Binding-site contacts:
Ligand atom N2 contacts residue ASP102 of chain 1.A at 2.9 Å (salt-bridge).
Ligand atom O1 contacts residue GLN203 of chain 1.A at 3.0 Å (h-bond).
Ligand atom N8 contacts residue ASP156 of chain 1.A at 2.7 Å (salt-bridge).
Ligand atom N8 contacts residue MET260 of chain 1.A at 3.7 Å.
Ligand atom O1 contacts residue GLY230 of chain 1.A at 2.8 Å (h-bond).
Ligand atom N2 contacts residue TYR106 of chain 1.A at 3.4 Å.
Ligand atom N5 contacts residue TYR106 of chain 1.A at 3.6 Å.
Ligand atom C10 contacts residue ASP280 of chain 1.A at 3.5 Å.
Ligand atom C5 contacts residue TYR106 of chain 1.A at 3.7 Å (hydrophobic).
Ligand atom N9 contacts residue ASP102 of chain 1.A at 2.8 Å (salt-bridge).
Ligand atom C26 contacts residue MET260 of chain 1.A at 3.6 Å (hydrophobic).
Ligand atom C26 contacts residue ASP156 of chain 1.A at 3.6 Å.
Ligand atom N9 contacts residue ILE201 of chain 1.A at 3.6 Å.
Ligand atom N9 contacts residue ASP156 of chain 1.A at 2.9 Å (salt-bridge).
Ligand atom N9 contacts residue MET260 of chain 1.A at 3.7 Å.
Ligand atom C9 contacts residue ASP102 of chain 1.A at 3.2 Å.
Ligand atom C4 contacts residue TYR106 of chain 1.A at 3.5 Å (hydrophobic).
Ligand atom C5 contacts residue MET260 of chain 1.A at 3.6 Å (hydrophobic).
Ligand atom N6 contacts residue ASP280 of chain 1.A at 2.7 Å (salt-bridge).
Ligand atom C6 contacts residue GLY261 of chain 1.A at 3.6 Å.
Ligand atom C5 contacts residue GLY261 of chain 1.A at 3.7 Å.
Ligand atom C11 contacts residue ASP280 of chain 1.A at 3.5 Å.
Ligand atom O1 contacts residue ASP156 of chain 1.A at 3.6 Å (salt-bridge).
Ligand atom N5 contacts residue GLY261 of chain 1.A at 3.5 Å.
Ligand atom C1 contacts residue TYR106 of chain 1.A at 3.5 Å (hydrophobic).
Ligand atom C6 contacts residue TYR106 of chain 1.A at 3.7 Å (hydrophobic).
Ligand atom N4 contacts residue ALA232 of chain 1.A at 2.9 Å (h-bond).
Ligand atom N2 contacts residue MET260 of chain 1.A at 3.5 Å.
Ligand atom C6 contacts residue ALA232 of chain 1.A at 3.6 Å (hydrophobic).
Ligand atom C7 contacts residue TYR106 of chain 1.A at 3.5 Å (hydrophobic).
Ligand atom N3 contacts residue LEU231 of chain 1.A at 2.7 Å (h-bond).
Ligand atom N3 contacts residue MET260 of chain 1.A at 3.5 Å (h-bond).
Ligand atom C26 contacts residue ASP102 of chain 1.A at 3.6 Å.
Ligand atom C25 contacts residue ASP156 of chain 1.A at 3.6 Å.
Ligand atom C8 contacts residue TYR106 of chain 1.A at 3.4 Å (hydrophobic).
Ligand atom C2 contacts residue TYR106 of chain 1.A at 3.7 Å (hydrophobic).
Ligand atom O1 contacts residue GLY229 of chain 1.A at 3.2 Å.
Ligand atom C4 contacts residue MET260 of chain 1.A at 3.7 Å (hydrophobic).
Ligand atom C5 contacts residue LEU231 of chain 1.A at 3.7 Å (hydrophobic).
Ligand atom N4 contacts residue GLY261 of chain 1.A at 3.6 Å.

Sequence of chain 1.A:
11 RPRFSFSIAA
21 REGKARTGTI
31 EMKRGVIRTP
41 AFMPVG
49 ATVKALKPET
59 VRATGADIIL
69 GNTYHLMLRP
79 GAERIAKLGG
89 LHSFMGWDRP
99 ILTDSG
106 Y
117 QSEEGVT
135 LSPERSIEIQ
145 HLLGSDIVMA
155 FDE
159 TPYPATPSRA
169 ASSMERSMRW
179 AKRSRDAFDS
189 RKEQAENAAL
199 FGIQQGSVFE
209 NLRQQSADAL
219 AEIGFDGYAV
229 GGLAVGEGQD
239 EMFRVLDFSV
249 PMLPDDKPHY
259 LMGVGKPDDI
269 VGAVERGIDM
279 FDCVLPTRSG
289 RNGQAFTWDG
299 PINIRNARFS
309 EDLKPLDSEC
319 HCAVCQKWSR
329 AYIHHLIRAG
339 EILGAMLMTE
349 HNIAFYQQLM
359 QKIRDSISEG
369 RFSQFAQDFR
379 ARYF

A small-molecule ligand and the protein it binds are described below.
Small molecule (SMILES): CNc1nc2c(CCNCC3CCC(C#Cc4cccnc4)CC3)c3nc(N)[nH]c(=O)c3cc2[nH]1